Sequence of chain 1.A:
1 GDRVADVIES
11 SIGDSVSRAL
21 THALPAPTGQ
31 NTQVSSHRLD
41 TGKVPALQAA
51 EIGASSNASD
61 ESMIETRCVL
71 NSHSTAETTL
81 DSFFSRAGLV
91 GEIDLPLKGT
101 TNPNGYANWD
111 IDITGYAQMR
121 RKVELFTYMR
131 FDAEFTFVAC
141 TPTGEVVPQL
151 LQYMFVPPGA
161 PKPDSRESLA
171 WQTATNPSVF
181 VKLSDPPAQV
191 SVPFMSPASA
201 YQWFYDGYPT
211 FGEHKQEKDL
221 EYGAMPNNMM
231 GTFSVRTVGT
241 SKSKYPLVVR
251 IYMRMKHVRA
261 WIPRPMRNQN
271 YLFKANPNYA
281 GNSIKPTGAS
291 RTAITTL

This protein binds this small molecule.
Small molecule (SMILES): Cc1nc(-c2ccc(OCCCCCN3CCN(c4ccnc(N)c4)C3=O)cc2)no1

Sequence of chain 2.C:
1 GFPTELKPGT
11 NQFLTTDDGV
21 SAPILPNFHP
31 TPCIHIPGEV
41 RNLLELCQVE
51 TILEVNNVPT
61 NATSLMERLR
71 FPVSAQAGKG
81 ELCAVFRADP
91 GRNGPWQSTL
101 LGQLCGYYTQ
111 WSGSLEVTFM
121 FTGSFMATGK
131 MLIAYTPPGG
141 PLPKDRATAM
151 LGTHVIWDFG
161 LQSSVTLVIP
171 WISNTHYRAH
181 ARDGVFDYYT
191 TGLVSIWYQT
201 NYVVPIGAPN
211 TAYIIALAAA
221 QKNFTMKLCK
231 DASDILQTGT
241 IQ

Binding-site contacts:
Ligand atom C3 contacts residue ASP112 of chain 1.A at 3.0 Å.
Ligand atom C13 contacts residue PHE135 of chain 1.A at 3.4 Å (hydrophobic).
Ligand atom C15 contacts residue MET195 of chain 1.A at 3.8 Å (hydrophobic).
Ligand atom C18 contacts residue PHE155 of chain 1.A at 3.9 Å (hydrophobic).
Ligand atom N6 contacts residue ILE24 of chain 1.C at 3.9 Å.
Ligand atom C17 contacts residue PHE155 of chain 1.A at 3.7 Å (hydrophobic).
Ligand atom N1 contacts residue ASP112 of chain 1.A at 3.9 Å.
Ligand atom O1 contacts residue MET195 of chain 1.A at 3.2 Å.
Ligand atom O3 contacts residue ASP112 of chain 1.A at 3.6 Å.
Ligand atom C22 contacts residue VAL179 of chain 1.A at 3.4 Å (hydrophobic).
Ligand atom C13 contacts residue MET195 of chain 1.A at 3.9 Å (hydrophobic).
Ligand atom C8 contacts residue TYR201 of chain 1.A at 3.3 Å (hydrophobic).
Ligand atom N1 contacts residue THR114 of chain 1.A at 4.0 Å.
Ligand atom C16 contacts residue PHE135 of chain 1.A at 3.4 Å (hydrophobic).
Ligand atom C7 contacts residue ASN228 of chain 1.A at 3.8 Å.
Ligand atom N2 contacts residue TRP203 of chain 1.A at 3.9 Å.
Ligand atom O2 contacts residue PHE137 of chain 1.A at 4.0 Å.
Ligand atom C14 contacts residue MET195 of chain 1.A at 3.9 Å (hydrophobic).
Ligand atom C19 contacts residue ILE24 of chain 1.C at 3.5 Å (hydrophobic).
Ligand atom N5 contacts residue PHE137 of chain 1.A at 3.5 Å.
Ligand atom C16 contacts residue PHE155 of chain 1.A at 3.9 Å (hydrophobic).
Ligand atom C15 contacts residue VAL192 of chain 1.A at 3.2 Å (hydrophobic).
Ligand atom C7 contacts residue TYR201 of chain 1.A at 3.8 Å (hydrophobic).
Ligand atom N4 contacts residue TRP203 of chain 1.A at 3.6 Å (h-bond).
Ligand atom C5 contacts residue TRP203 of chain 1.A at 3.8 Å (hydrophobic).
Ligand atom C14 contacts residue PHE135 of chain 1.A at 3.7 Å (hydrophobic).
Ligand atom C14 contacts residue PHE155 of chain 1.A at 3.9 Å (hydrophobic).
Ligand atom C13 contacts residue ILE111 of chain 1.A at 4.0 Å (hydrophobic).
Ligand atom C16 contacts residue ILE111 of chain 1.A at 3.5 Å (hydrophobic).
Ligand atom C2 contacts residue ASP112 of chain 1.A at 2.8 Å.
Ligand atom O2 contacts residue PHE233 of chain 1.A at 3.0 Å.
Ligand atom N6 contacts residue PHE155 of chain 1.A at 3.8 Å.
Ligand atom C9 contacts residue ILE113 of chain 1.A at 3.7 Å (hydrophobic).
Ligand atom C17 contacts residue PHE135 of chain 1.A at 3.9 Å (hydrophobic).
Ligand atom N5 contacts residue PHE233 of chain 1.A at 3.2 Å.
Ligand atom C2 contacts residue THR114 of chain 1.A at 3.6 Å.
Ligand atom C4 contacts residue TRP203 of chain 1.A at 4.0 Å (hydrophobic).
Ligand atom C19 contacts residue VAL192 of chain 1.A at 3.4 Å (hydrophobic).
Ligand atom C12 contacts residue MET195 of chain 1.A at 3.8 Å (hydrophobic).
Ligand atom O3 contacts residue ILE113 of chain 1.A at 3.0 Å (h-bond).

Sequence of chain 1.C:
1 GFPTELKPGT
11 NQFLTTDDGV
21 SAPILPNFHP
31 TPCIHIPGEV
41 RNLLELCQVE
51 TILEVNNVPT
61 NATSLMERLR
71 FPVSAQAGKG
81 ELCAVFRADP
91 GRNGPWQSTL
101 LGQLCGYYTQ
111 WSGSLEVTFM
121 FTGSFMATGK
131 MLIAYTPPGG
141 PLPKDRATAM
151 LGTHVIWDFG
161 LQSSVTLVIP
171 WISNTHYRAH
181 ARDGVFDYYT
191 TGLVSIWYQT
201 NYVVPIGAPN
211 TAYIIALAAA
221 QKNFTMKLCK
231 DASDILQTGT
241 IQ